Binding-site contacts:
Ligand atom C4 contacts residue HIS298 of chain 13.A at 3.6 Å.
Ligand atom C1 contacts residue ARG77 of chain 13.A at 3.5 Å.
Ligand atom C5 contacts residue ASN93 of chain 13.A at 3.6 Å.
Ligand atom C4 contacts residue VAL296 of chain 13.A at 4.2 Å (hydrophobic).
Ligand atom O4 contacts residue VAL296 of chain 13.A at 3.7 Å.
Ligand atom O4 contacts residue ILE79 of chain 13.A at 3.7 Å.
Ligand atom O4 contacts residue ASN80 of chain 13.A at 4.1 Å.
Ligand atom C5 contacts residue TYR72 of chain 13.A at 3.7 Å (hydrophobic).
Ligand atom O4 contacts residue HIS298 of chain 13.A at 2.7 Å (h-bond).
Ligand atom C4 contacts residue TYR72 of chain 13.A at 3.7 Å (hydrophobic).
Ligand atom C3 contacts residue GLY78 of chain 13.A at 4.2 Å.
Ligand atom C6 contacts residue ASN93 of chain 13.A at 3.1 Å.
Ligand atom C3 contacts residue GLY78 of chain 13.A at 3.7 Å.
Ligand atom O8 contacts residue TYR72 of chain 13.A at 3.9 Å.
Ligand atom C1 contacts residue GLY78 of chain 13.A at 4.2 Å.
Ligand atom C3 contacts residue VAL296 of chain 13.A at 3.4 Å (hydrophobic).
Ligand atom N5 contacts residue TYR72 of chain 13.A at 2.9 Å (h-bond).
Ligand atom C6 contacts residue TYR72 of chain 13.A at 3.9 Å (hydrophobic).
Ligand atom O1B contacts residue ARG77 of chain 13.A at 3.0 Å (salt-bridge).
Ligand atom O1A contacts residue TYR72 of chain 13.A at 3.7 Å.
Ligand atom O3 contacts residue GLY78 of chain 13.A at 3.6 Å.
Ligand atom O4 contacts residue TYR72 of chain 13.A at 4.2 Å.
Ligand atom O10 contacts residue ASN293 of chain 13.A at 4.3 Å.
Ligand atom C2 contacts residue GLY78 of chain 13.A at 4.1 Å.
Ligand atom C10 contacts residue TYR72 of chain 13.A at 3.8 Å (hydrophobic).
Ligand atom C11 contacts residue TYR72 of chain 13.A at 3.9 Å (hydrophobic).
Ligand atom C1 contacts residue TYR72 of chain 13.A at 4.1 Å (hydrophobic).
Ligand atom C3 contacts residue ARG77 of chain 13.A at 3.8 Å.
Ligand atom O6 contacts residue ASN93 of chain 13.A at 2.9 Å (h-bond).
Ligand atom O4 contacts residue GLY78 of chain 13.A at 3.3 Å.
Ligand atom O1A contacts residue ARG77 of chain 13.A at 3.1 Å.
Ligand atom C4 contacts residue GLY78 of chain 13.A at 3.6 Å.
Ligand atom C6 contacts residue THR94 of chain 13.A at 3.9 Å.
Ligand atom O8 contacts residue ARG77 of chain 13.A at 3.3 Å (salt-bridge).
Ligand atom O1B contacts residue TYR72 of chain 13.A at 4.1 Å.
Ligand atom C4 contacts residue ARG77 of chain 13.A at 4.3 Å.
Ligand atom C3 contacts residue HIS298 of chain 13.A at 4.1 Å.
Ligand atom O4 contacts residue THR291 of chain 13.A at 3.5 Å.
Ligand atom O1A contacts residue GLY78 of chain 13.A at 3.4 Å (h-bond).
Ligand atom C11 contacts residue ASP85 of chain 13.B at 3.5 Å.

Sequence of chain 13.B:
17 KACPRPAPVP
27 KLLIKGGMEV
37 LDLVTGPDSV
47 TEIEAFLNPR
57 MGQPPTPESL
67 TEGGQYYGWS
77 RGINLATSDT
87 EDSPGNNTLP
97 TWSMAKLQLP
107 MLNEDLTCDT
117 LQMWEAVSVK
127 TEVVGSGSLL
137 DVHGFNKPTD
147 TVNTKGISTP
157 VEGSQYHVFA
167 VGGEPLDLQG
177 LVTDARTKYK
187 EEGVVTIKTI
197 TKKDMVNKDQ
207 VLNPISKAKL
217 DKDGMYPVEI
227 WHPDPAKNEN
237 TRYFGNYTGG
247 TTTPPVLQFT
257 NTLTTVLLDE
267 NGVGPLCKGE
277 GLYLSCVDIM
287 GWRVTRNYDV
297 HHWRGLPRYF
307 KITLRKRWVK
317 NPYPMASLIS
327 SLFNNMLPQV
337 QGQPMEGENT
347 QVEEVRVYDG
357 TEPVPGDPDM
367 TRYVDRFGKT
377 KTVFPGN

Sequence of chain 13.A:
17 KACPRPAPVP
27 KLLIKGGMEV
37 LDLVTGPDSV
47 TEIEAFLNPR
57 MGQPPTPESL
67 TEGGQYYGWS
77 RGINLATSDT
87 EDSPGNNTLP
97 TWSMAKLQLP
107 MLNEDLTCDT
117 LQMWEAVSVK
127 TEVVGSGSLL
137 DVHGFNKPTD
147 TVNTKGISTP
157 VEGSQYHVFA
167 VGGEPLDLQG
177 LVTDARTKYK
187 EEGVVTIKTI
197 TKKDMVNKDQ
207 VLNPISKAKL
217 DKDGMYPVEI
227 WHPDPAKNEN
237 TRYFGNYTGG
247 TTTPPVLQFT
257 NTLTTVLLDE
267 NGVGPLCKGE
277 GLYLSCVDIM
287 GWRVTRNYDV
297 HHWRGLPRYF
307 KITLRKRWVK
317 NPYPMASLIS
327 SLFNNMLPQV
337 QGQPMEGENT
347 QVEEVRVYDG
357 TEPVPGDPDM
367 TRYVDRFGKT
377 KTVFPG

This small molecule binds to this protein.
Small molecule (SMILES): CC(=O)N[C@H]1[C@H]([C@H](O)[C@H](O)CO)O[C@@](O[C@H]2[C@@H](O)[C@@H](CO)O[C@@H](O[C@H]3[C@H](O)[C@@H](O)[C@H](O)O[C@@H]3CO)[C@@H]2O)(C(=O)O)C[C@@H]1O